Sequence of chain 1.B:
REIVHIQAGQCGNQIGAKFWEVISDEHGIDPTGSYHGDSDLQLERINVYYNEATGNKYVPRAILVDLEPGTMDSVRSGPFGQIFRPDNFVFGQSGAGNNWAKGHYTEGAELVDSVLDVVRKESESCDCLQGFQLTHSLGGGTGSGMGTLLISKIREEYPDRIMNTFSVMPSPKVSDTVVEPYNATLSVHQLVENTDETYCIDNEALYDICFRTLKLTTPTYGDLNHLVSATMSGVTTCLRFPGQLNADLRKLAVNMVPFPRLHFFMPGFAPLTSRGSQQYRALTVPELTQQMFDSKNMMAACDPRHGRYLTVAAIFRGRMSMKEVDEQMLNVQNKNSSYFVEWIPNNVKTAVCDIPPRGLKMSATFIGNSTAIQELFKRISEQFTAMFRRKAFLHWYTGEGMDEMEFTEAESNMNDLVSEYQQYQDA

Sequence of chain 1.A:
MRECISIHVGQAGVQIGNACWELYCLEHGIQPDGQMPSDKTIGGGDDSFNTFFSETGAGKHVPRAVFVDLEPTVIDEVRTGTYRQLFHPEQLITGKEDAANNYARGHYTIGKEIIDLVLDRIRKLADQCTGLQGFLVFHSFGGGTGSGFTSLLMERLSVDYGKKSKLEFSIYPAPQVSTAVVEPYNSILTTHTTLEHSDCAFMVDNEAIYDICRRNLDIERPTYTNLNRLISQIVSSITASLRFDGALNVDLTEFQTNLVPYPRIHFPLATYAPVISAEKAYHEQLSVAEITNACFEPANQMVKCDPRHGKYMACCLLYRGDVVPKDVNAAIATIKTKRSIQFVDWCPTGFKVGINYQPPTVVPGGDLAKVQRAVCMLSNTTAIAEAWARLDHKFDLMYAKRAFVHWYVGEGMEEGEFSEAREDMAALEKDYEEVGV

This protein binds this small molecule.
Small molecule (SMILES): COc1ccc2c(c1)NC(=O)CN2c1nc(C)nc2c1CCC2

Binding-site contacts:
Ligand atom C16 contacts residue ASN348 of chain 1.B at 3.5 Å.
Ligand atom C06 contacts residue ALA314 of chain 1.B at 3.9 Å (hydrophobic).
Ligand atom C07 contacts residue ALA315 of chain 1.B at 3.4 Å (hydrophobic).
Ligand atom C20 contacts residue ASN256 of chain 1.B at 3.8 Å.
Ligand atom C21 contacts residue LYS252 of chain 1.B at 4.0 Å.
Ligand atom N23 contacts residue LEU253 of chain 1.B at 3.4 Å.
Ligand atom N19 contacts residue ASN256 of chain 1.B at 3.5 Å (h-bond).
Ligand atom O15 contacts residue LYS350 of chain 1.B at 3.3 Å.
Ligand atom C21 contacts residue LEU253 of chain 1.B at 3.9 Å (hydrophobic).
Ligand atom C14 contacts residue ASN256 of chain 1.B at 3.6 Å.
Ligand atom C17 contacts residue LYS350 of chain 1.B at 3.6 Å.
Ligand atom C17 contacts residue THR179 of chain 1.A at 3.1 Å.
Ligand atom C16 contacts residue ASN256 of chain 1.B at 3.7 Å.
Ligand atom N19 contacts residue THR179 of chain 1.A at 2.5 Å (h-bond).
Ligand atom C13 contacts residue MET257 of chain 1.B at 3.6 Å (hydrophobic).
Ligand atom C07 contacts residue LYS350 of chain 1.B at 3.8 Å.
Ligand atom C13 contacts residue VAL313 of chain 1.B at 3.9 Å (hydrophobic).
Ligand atom N03 contacts residue CYS239 of chain 1.B at 3.6 Å.
Ligand atom C01 contacts residue LEU240 of chain 1.B at 3.7 Å (hydrophobic).
Ligand atom O22 contacts residue LYS252 of chain 1.B at 3.7 Å.
Ligand atom C09 contacts residue LEU253 of chain 1.B at 3.8 Å (hydrophobic).
Ligand atom C08 contacts residue CYS239 of chain 1.B at 3.8 Å (hydrophobic).
Ligand atom C18 contacts residue ASN256 of chain 1.B at 3.7 Å.
Ligand atom C14 contacts residue LYS350 of chain 1.B at 3.6 Å.
Ligand atom O22 contacts residue LEU246 of chain 1.B at 3.5 Å.
Ligand atom C18 contacts residue THR179 of chain 1.A at 3.2 Å.
Ligand atom C02 contacts residue ALA248 of chain 1.B at 3.6 Å (hydrophobic).
Ligand atom C05 contacts residue LEU246 of chain 1.B at 3.9 Å (hydrophobic).
Ligand atom C08 contacts residue ALA315 of chain 1.B at 3.8 Å (hydrophobic).
Ligand atom C20 contacts residue LEU246 of chain 1.B at 3.9 Å (hydrophobic).
Ligand atom C16 contacts residue THR312 of chain 1.B at 3.8 Å.
Ligand atom C12 contacts residue ALA314 of chain 1.B at 3.8 Å (hydrophobic).
Ligand atom C16 contacts residue VAL313 of chain 1.B at 3.4 Å (hydrophobic).
Ligand atom C01 contacts residue ALA248 of chain 1.B at 3.7 Å (hydrophobic).
Ligand atom C06 contacts residue LEU246 of chain 1.B at 3.9 Å (hydrophobic).
Ligand atom C08 contacts residue ILE316 of chain 1.B at 3.5 Å (hydrophobic).
Ligand atom C17 contacts residue ASN256 of chain 1.B at 3.3 Å.
Ligand atom C02 contacts residue LEU253 of chain 1.B at 3.9 Å (hydrophobic).
Ligand atom C20 contacts residue THR179 of chain 1.A at 3.7 Å.
Ligand atom N23 contacts residue ALA248 of chain 1.B at 3.5 Å.